Sequence of chain 1.B:
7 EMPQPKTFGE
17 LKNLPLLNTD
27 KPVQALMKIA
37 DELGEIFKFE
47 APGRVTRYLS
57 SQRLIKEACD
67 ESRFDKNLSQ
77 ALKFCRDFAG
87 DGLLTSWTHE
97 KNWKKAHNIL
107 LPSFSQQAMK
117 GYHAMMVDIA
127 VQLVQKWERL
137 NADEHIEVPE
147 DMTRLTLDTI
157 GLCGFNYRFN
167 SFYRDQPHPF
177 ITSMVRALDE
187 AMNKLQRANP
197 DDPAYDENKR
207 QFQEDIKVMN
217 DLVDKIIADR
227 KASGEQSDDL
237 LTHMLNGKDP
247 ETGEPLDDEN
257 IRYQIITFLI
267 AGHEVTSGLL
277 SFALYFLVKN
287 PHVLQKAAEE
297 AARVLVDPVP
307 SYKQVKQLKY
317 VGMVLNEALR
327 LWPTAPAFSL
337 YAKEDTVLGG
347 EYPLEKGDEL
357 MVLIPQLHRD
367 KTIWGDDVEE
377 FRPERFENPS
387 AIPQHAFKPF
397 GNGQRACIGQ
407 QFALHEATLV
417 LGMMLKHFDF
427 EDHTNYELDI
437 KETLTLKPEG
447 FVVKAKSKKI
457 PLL

A protein and the small-molecule ligand that binds it are described below.
Small molecule (SMILES): O=C(CCCCn1ccnc1)N[C@@H](Cc1ccccc1)C(=O)O

Binding-site contacts:
Ligand atom C11 contacts residue LEU23 of chain 1.B at 3.7 Å (hydrophobic).
Ligand atom C12 contacts residue ALA77 of chain 1.B at 3.9 Å (hydrophobic).
Ligand atom C23 contacts residue ALA331 of chain 1.B at 3.6 Å (hydrophobic).
Ligand atom C08 contacts residue ARG50 of chain 1.B at 3.4 Å.
Ligand atom O01 contacts residue TYR54 of chain 1.B at 3.3 Å (h-bond).
Ligand atom C02 contacts residue MET357 of chain 1.B at 4.0 Å (hydrophobic).
Ligand atom O14 contacts residue GLN76 of chain 1.B at 3.3 Å (h-bond).
Ligand atom C23 contacts residue ALA333 of chain 1.B at 3.2 Å (hydrophobic).
Ligand atom C12 contacts residue SER75 of chain 1.B at 3.7 Å.
Ligand atom C10 contacts residue ARG50 of chain 1.B at 3.3 Å.
Ligand atom C11 contacts residue ARG50 of chain 1.B at 3.6 Å.
Ligand atom N19 contacts residue ALA333 of chain 1.B at 3.6 Å.
Ligand atom C17 contacts residue LEU440 of chain 1.B at 4.1 Å (hydrophobic).
Ligand atom C18 contacts residue ALA333 of chain 1.B at 3.3 Å (hydrophobic).
Ligand atom O01 contacts residue MET357 of chain 1.B at 3.3 Å.
Ligand atom C12 contacts residue ARG50 of chain 1.B at 4.0 Å.
Ligand atom C09 contacts residue ARG50 of chain 1.B at 3.1 Å.
Ligand atom C23 contacts residue PRO332 of chain 1.B at 3.9 Å (hydrophobic).
Ligand atom N19 contacts residue LEU440 of chain 1.B at 3.8 Å.
Ligand atom C07 contacts residue LEU23 of chain 1.B at 3.6 Å (hydrophobic).
Ligand atom C12 contacts residue GLN76 of chain 1.B at 3.5 Å.
Ligand atom O13 contacts residue SER75 of chain 1.B at 3.6 Å.
Ligand atom C06 contacts residue ARG50 of chain 1.B at 3.8 Å.
Ligand atom C05 contacts residue TYR54 of chain 1.B at 3.9 Å (hydrophobic).
Ligand atom C21 contacts residue LEU440 of chain 1.B at 3.3 Å (hydrophobic).
Ligand atom C04 contacts residue TYR54 of chain 1.B at 3.8 Å (hydrophobic).
Ligand atom O14 contacts residue ALA77 of chain 1.B at 2.8 Å (h-bond).
Ligand atom C09 contacts residue ALA47 of chain 1.B at 4.0 Å (hydrophobic).
Ligand atom O13 contacts residue GLN76 of chain 1.B at 2.9 Å (h-bond).
Ligand atom N22 contacts residue ALA331 of chain 1.B at 3.1 Å.
Ligand atom O14 contacts residue SER75 of chain 1.B at 3.5 Å.
Ligand atom C05 contacts residue LEU23 of chain 1.B at 3.5 Å (hydrophobic).
Ligand atom N19 contacts residue PRO332 of chain 1.B at 4.1 Å.
Ligand atom N22 contacts residue LEU440 of chain 1.B at 4.1 Å.
Ligand atom O13 contacts residue ARG50 of chain 1.B at 2.9 Å (salt-bridge).
Ligand atom C07 contacts residue ARG50 of chain 1.B at 3.7 Å.
Ligand atom C07 contacts residue TYR54 of chain 1.B at 3.5 Å (hydrophobic).
Ligand atom C08 contacts residue PHE45 of chain 1.B at 3.7 Å (hydrophobic).
Ligand atom C20 contacts residue LEU440 of chain 1.B at 3.1 Å (hydrophobic).
Ligand atom C06 contacts residue LEU23 of chain 1.B at 3.3 Å (hydrophobic).